Sequence of chain 1.A:
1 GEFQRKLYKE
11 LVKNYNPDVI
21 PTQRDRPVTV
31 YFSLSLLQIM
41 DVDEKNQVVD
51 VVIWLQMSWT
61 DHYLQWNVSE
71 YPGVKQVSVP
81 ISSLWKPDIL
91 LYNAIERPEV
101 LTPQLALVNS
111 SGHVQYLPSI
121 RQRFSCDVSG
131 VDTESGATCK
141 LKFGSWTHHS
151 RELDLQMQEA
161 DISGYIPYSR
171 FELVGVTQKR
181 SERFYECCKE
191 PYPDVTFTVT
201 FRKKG

The protein below binds the small molecule below.
Small molecule (SMILES): O=C(Nc1ccc(Br)cn1)[C@@H]1CCCNC1

Binding-site contacts:
Ligand atom C07 contacts residue ASP161 of chain 1.A at 3.4 Å.
Ligand atom BR1 contacts residue VAL176 of chain 1.A at 4.0 Å.
Ligand atom C09 contacts residue GLN178 of chain 1.A at 3.5 Å.
Ligand atom C05 contacts residue GLN178 of chain 1.A at 3.8 Å.
Ligand atom C07 contacts residue ILE162 of chain 1.A at 3.8 Å (hydrophobic).
Ligand atom O10 contacts residue THR177 of chain 1.A at 3.2 Å (h-bond).
Ligand atom C12 contacts residue EDO1 of chain 1.N at 3.8 Å.
Ligand atom N06 contacts residue VAL176 of chain 1.A at 3.6 Å.
Ligand atom C05 contacts residue VAL176 of chain 1.A at 3.6 Å (hydrophobic).
Ligand atom C05 contacts residue ALA160 of chain 1.A at 3.3 Å (hydrophobic).
Ligand atom C16 contacts residue GLU159 of chain 1.A at 3.3 Å.
Ligand atom C03 contacts residue VAL176 of chain 1.A at 3.6 Å (hydrophobic).
Ligand atom C03 contacts residue THR198 of chain 1.A at 4.1 Å.
Ligand atom N08 contacts residue ALA160 of chain 1.A at 3.2 Å (h-bond).
Ligand atom BR1 contacts residue LEU36 of chain 1.A at 4.1 Å.
Ligand atom C07 contacts residue ALA160 of chain 1.A at 3.9 Å (hydrophobic).
Ligand atom BR1 contacts residue VAL199 of chain 1.A at 2.9 Å.
Ligand atom C04 contacts residue GLN178 of chain 1.A at 4.0 Å.
Ligand atom C04 contacts residue ALA160 of chain 1.A at 3.8 Å (hydrophobic).
Ligand atom N15 contacts residue GLU159 of chain 1.A at 2.5 Å (salt-bridge).
Ligand atom C07 contacts residue VAL176 of chain 1.A at 3.6 Å (hydrophobic).
Ligand atom C04 contacts residue VAL176 of chain 1.A at 3.7 Å (hydrophobic).
Ligand atom C13 contacts residue EDO1 of chain 1.N at 3.9 Å.
Ligand atom O10 contacts residue GLN178 of chain 1.A at 4.1 Å.
Ligand atom C16 contacts residue GLN178 of chain 1.A at 3.2 Å.
Ligand atom C04 contacts residue THR177 of chain 1.A at 3.5 Å.
Ligand atom C11 contacts residue GLN178 of chain 1.A at 3.9 Å.
Ligand atom N08 contacts residue VAL176 of chain 1.A at 4.0 Å.
Ligand atom N08 contacts residue GLN178 of chain 1.A at 3.0 Å (h-bond).
Ligand atom BR1 contacts residue LEU34 of chain 1.A at 3.7 Å.
Ligand atom C03 contacts residue THR177 of chain 1.A at 3.6 Å.
Ligand atom N06 contacts residue ASP161 of chain 1.A at 3.6 Å.
Ligand atom O10 contacts residue VAL176 of chain 1.A at 3.0 Å.
Ligand atom N06 contacts residue ALA160 of chain 1.A at 3.4 Å.
Ligand atom C02 contacts residue VAL176 of chain 1.A at 3.5 Å (hydrophobic).
Ligand atom C09 contacts residue VAL176 of chain 1.A at 3.6 Å (hydrophobic).
Ligand atom C03 contacts residue PHE197 of chain 1.A at 3.8 Å (hydrophobic).
Ligand atom C14 contacts residue GLU159 of chain 1.A at 3.5 Å.
Ligand atom C04 contacts residue PHE197 of chain 1.A at 3.9 Å (hydrophobic).
Ligand atom C12 contacts residue VAL176 of chain 1.A at 4.2 Å (hydrophobic).